The protein below binds the small molecule below.
Small molecule (SMILES): CC(=O)N[C@H]1[C@H](O[C@H]2[C@H](O)[C@@H](NC(C)=O)CO[C@@H]2CO)O[C@H](CO)[C@@H](O)[C@@H]1O

Sequence of chain 1.C:
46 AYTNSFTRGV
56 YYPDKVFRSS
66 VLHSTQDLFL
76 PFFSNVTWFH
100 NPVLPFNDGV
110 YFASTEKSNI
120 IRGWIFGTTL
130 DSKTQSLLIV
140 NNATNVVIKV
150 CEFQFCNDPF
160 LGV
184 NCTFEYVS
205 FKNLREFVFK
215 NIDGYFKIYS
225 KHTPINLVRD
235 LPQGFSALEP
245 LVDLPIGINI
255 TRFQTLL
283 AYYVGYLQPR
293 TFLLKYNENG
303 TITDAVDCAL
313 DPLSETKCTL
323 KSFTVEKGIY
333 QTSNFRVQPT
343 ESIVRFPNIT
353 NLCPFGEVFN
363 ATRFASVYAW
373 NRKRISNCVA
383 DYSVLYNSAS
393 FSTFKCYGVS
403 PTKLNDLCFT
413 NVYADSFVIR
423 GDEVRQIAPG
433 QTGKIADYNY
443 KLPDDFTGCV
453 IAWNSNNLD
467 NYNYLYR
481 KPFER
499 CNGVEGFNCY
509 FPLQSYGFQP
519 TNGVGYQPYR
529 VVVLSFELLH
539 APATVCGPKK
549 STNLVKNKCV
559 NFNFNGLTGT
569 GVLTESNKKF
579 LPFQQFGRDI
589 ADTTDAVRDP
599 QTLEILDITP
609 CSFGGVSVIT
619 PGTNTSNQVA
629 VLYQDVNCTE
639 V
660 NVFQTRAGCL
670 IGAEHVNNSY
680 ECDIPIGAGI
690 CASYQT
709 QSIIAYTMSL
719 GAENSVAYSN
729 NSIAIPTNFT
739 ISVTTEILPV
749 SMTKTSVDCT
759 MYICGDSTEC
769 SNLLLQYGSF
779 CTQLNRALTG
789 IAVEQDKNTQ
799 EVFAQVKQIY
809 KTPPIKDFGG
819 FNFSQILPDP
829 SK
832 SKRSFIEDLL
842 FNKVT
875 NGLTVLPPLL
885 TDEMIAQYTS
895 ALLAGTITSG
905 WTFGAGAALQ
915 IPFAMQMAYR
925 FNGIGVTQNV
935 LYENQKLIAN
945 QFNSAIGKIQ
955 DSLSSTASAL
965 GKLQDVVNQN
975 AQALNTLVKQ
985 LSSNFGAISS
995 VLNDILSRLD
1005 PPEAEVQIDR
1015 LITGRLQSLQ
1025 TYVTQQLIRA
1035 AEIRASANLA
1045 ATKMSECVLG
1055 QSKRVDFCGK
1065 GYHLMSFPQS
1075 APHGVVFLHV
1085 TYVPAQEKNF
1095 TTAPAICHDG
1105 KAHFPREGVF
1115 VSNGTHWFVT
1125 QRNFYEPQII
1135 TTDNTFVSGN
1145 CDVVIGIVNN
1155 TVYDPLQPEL

Binding-site contacts:
Ligand atom C1 contacts residue LEU941 of chain 1.C at 4.2 Å (hydrophobic).
Ligand atom C8 contacts residue ASN736 of chain 1.C at 4.3 Å.
Ligand atom C3 contacts residue LEU941 of chain 1.C at 4.2 Å (hydrophobic).
Ligand atom O5 contacts residue GLN1090 of chain 1.C at 4.3 Å.
Ligand atom C7 contacts residue LEU941 of chain 1.C at 3.6 Å (hydrophobic).
Ligand atom C2 contacts residue ASN736 of chain 1.C at 2.5 Å.
Ligand atom C8 contacts residue THR735 of chain 1.C at 4.5 Å.
Ligand atom C3 contacts residue ASN736 of chain 1.C at 3.8 Å.
Ligand atom O6 contacts residue GLN945 of chain 1.C at 4.0 Å.
Ligand atom C5 contacts residue LEU941 of chain 1.C at 4.1 Å (hydrophobic).
Ligand atom O7 contacts residue ASN736 of chain 1.C at 3.0 Å (h-bond).
Ligand atom N2 contacts residue LEU941 of chain 1.C at 4.5 Å.
Ligand atom C5 contacts residue ASN736 of chain 1.C at 3.7 Å.
Ligand atom O4 contacts residue LEU941 of chain 1.C at 3.9 Å.
Ligand atom O6 contacts residue THR738 of chain 1.C at 4.4 Å.
Ligand atom C8 contacts residue LEU941 of chain 1.C at 3.6 Å (hydrophobic).
Ligand atom N2 contacts residue ASN736 of chain 1.C at 2.9 Å (h-bond).
Ligand atom C4 contacts residue ASN736 of chain 1.C at 4.3 Å.
Ligand atom C4 contacts residue LEU941 of chain 1.C at 4.5 Å (hydrophobic).
Ligand atom C7 contacts residue ASN736 of chain 1.C at 3.1 Å.
Ligand atom C1 contacts residue ASN736 of chain 1.C at 1.5 Å.
Ligand atom O5 contacts residue ASN736 of chain 1.C at 2.4 Å (h-bond).
Ligand atom C8 contacts residue ASN944 of chain 1.C at 4.3 Å.
Ligand atom O7 contacts residue LEU941 of chain 1.C at 3.5 Å.